Binding-site contacts:
Ligand atom C6' contacts residue LYS144 of chain 1.B at 3.5 Å.
Ligand atom O4' contacts residue LYS102 of chain 1.B at 2.6 Å (salt-bridge).
Ligand atom O4C contacts residue VAL192 of chain 1.B at 3.1 Å.
Ligand atom O4C contacts residue MET250 of chain 1.B at 3.1 Å.
Ligand atom C6' contacts residue NAP1 of chain 1.E at 3.3 Å.
Ligand atom O3' contacts residue LYS102 of chain 1.B at 3.0 Å (salt-bridge).
Ligand atom O2B contacts residue ASN184 of chain 1.B at 3.4 Å (h-bond).
Ligand atom O3C contacts residue ARG216 of chain 1.B at 3.4 Å (salt-bridge).
Ligand atom C5C contacts residue VAL192 of chain 1.B at 3.4 Å (hydrophobic).
Ligand atom C5' contacts residue LYS144 of chain 1.B at 3.1 Å.
Ligand atom O2C contacts residue GLU272 of chain 1.B at 3.2 Å (salt-bridge).
Ligand atom O5' contacts residue NAP1 of chain 1.E at 2.9 Å (h-bond).
Ligand atom O2B contacts residue LYS144 of chain 1.B at 3.1 Å (salt-bridge).
Ligand atom O2C contacts residue MET214 of chain 1.B at 3.0 Å.
Ligand atom C6 contacts residue VAL192 of chain 1.B at 3.4 Å (hydrophobic).
Ligand atom C3' contacts residue LYS102 of chain 1.B at 3.3 Å.
Ligand atom C3C contacts residue GLU272 of chain 1.B at 3.5 Å.
Ligand atom C4' contacts residue NAP1 of chain 1.E at 3.4 Å.
Ligand atom O2A contacts residue VAL192 of chain 1.B at 3.0 Å.
Ligand atom C5' contacts residue NAP1 of chain 1.E at 3.4 Å.
Ligand atom O6' contacts residue THR142 of chain 1.B at 2.9 Å (h-bond).
Ligand atom O4 contacts residue ILE266 of chain 1.B at 3.4 Å.
Ligand atom C4' contacts residue LYS102 of chain 1.B at 3.6 Å.
Ligand atom O2A contacts residue SER191 of chain 1.B at 3.6 Å.
Ligand atom O1B contacts residue ARG269 of chain 1.B at 2.9 Å (salt-bridge).
Ligand atom O6' contacts residue ASN184 of chain 1.B at 3.5 Å (h-bond).
Ligand atom O5C contacts residue VAL192 of chain 1.B at 3.0 Å.
Ligand atom O1A contacts residue ARG269 of chain 1.B at 2.7 Å (salt-bridge).
Ligand atom C2C contacts residue GLU272 of chain 1.B at 3.1 Å.
Ligand atom C6' contacts residue THR142 of chain 1.B at 3.3 Å.
Ligand atom O2C contacts residue THR210 of chain 1.B at 2.9 Å (h-bond).
Ligand atom PA contacts residue VAL192 of chain 1.B at 3.5 Å.
Ligand atom O6' contacts residue LYS144 of chain 1.B at 2.7 Å (salt-bridge).
Ligand atom O3C contacts residue MET214 of chain 1.B at 2.9 Å.
Ligand atom O2 contacts residue THR210 of chain 1.B at 3.4 Å (h-bond).
Ligand atom O5' contacts residue LYS144 of chain 1.B at 3.3 Å (salt-bridge).
Ligand atom O4 contacts residue PRO208 of chain 1.B at 3.3 Å.
Ligand atom O3B contacts residue LYS144 of chain 1.B at 3.0 Å (salt-bridge).
Ligand atom O4' contacts residue TYR152 of chain 1.B at 3.4 Å.
Ligand atom N3 contacts residue PRO208 of chain 1.B at 2.9 Å (h-bond).

Sequence of chain 1.B:
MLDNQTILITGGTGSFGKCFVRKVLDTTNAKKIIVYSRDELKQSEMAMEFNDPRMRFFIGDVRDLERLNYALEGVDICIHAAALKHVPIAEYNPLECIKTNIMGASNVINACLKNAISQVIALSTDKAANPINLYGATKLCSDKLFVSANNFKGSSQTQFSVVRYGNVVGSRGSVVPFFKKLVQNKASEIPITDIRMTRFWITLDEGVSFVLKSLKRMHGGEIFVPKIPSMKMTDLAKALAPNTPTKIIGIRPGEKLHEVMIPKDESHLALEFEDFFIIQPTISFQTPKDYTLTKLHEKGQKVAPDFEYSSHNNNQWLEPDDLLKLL

This small molecule binds to this protein.
Small molecule (SMILES): O=c1ccn([C@@H]2O[C@H](CO[P](=O)(O)O[P](=O)(O)O[C@H]3O[C@H](CO)[C@@H](O)[C@H](O)[C@H]3O)[C@@H](O)[C@H]2O)c(=O)[nH]1